A protein and the small-molecule ligand that binds it are described below.
Small molecule (SMILES): CC(=O)N[C@@H]1[C@@H](O)[C@H](O)[C@@H](CO)O[C@H]1O

Sequence of chain 1.K:
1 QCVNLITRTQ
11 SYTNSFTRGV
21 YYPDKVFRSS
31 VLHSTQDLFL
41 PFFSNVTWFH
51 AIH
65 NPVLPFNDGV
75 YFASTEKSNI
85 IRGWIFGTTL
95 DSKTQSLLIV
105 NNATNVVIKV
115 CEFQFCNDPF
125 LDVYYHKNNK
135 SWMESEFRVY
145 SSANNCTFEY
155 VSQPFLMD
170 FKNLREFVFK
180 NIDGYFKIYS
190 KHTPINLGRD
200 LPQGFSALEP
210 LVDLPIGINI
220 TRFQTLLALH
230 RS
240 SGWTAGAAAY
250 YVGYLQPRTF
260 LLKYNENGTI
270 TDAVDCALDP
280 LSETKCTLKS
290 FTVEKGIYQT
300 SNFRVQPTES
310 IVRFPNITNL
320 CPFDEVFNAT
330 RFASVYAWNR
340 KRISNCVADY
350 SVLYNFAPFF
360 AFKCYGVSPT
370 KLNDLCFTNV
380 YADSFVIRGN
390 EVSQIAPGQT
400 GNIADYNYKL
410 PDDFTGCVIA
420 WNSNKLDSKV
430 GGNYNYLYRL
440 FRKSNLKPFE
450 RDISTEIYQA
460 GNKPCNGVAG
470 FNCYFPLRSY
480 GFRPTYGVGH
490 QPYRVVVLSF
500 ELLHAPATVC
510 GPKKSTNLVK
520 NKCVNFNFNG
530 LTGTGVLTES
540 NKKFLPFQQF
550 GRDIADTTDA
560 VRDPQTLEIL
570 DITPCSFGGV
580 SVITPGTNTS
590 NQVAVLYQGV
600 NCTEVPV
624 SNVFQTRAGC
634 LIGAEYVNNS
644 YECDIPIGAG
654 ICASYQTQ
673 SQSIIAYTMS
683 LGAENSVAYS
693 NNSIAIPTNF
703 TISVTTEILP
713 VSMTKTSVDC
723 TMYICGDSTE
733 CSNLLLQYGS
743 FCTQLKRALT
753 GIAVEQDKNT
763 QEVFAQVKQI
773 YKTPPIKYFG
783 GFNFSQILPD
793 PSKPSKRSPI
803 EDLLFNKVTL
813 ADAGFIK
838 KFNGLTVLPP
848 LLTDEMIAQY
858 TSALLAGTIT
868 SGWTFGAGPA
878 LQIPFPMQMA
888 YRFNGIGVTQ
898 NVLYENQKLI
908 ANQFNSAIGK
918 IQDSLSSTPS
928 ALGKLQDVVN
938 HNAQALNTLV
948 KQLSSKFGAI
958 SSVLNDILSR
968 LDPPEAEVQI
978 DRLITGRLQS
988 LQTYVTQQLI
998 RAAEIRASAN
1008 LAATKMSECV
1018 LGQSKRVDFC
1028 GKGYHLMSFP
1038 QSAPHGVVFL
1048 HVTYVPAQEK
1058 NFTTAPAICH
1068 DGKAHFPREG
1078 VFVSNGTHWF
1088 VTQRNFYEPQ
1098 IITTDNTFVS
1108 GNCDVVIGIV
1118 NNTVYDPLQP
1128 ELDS

Sequence of chain 1.A:
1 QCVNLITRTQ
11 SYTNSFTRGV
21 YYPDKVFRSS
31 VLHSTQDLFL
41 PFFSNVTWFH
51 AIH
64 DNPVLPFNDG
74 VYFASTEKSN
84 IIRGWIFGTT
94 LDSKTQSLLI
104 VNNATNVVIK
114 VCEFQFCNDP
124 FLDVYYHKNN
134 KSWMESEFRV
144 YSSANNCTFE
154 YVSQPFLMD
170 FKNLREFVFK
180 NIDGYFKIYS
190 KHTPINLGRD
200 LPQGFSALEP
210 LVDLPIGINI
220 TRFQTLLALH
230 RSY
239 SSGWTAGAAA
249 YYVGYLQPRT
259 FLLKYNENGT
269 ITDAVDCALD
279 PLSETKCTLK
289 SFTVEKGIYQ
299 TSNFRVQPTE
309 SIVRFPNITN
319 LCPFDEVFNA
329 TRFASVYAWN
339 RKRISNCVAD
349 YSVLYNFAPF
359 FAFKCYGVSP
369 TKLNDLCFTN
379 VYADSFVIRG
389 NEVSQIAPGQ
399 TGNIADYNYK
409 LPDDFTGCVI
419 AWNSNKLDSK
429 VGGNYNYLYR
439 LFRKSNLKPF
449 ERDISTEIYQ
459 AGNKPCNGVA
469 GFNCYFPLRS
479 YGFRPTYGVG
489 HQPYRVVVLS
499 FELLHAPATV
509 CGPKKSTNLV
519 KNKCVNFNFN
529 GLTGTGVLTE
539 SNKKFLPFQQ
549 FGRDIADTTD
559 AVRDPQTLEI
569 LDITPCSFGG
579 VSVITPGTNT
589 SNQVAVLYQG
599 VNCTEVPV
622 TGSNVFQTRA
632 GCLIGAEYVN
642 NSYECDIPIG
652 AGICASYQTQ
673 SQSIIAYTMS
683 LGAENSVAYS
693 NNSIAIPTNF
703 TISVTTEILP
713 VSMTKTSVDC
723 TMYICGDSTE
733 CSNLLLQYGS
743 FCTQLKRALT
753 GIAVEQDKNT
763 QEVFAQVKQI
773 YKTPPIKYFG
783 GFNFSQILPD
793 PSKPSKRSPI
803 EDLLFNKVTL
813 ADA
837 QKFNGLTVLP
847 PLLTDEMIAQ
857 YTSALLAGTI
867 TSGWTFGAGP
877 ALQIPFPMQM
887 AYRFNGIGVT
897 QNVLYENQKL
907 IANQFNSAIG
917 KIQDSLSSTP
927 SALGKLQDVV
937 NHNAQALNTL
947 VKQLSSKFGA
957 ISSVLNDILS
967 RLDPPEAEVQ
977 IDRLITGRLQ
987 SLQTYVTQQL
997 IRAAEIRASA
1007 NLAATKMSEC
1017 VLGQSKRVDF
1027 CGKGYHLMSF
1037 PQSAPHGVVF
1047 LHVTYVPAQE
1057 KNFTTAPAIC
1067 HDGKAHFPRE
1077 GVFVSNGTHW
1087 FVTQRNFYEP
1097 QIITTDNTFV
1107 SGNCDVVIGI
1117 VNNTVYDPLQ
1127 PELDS

Binding-site contacts:
Ligand atom C2 contacts residue ASN1058 of chain 1.A at 2.4 Å.
Ligand atom C5 contacts residue ALA690 of chain 1.A at 3.9 Å (hydrophobic).
Ligand atom C8 contacts residue LYS1057 of chain 1.A at 4.0 Å.
Ligand atom C8 contacts residue GLU1056 of chain 1.A at 3.4 Å.
Ligand atom C1 contacts residue ALA690 of chain 1.A at 4.5 Å (hydrophobic).
Ligand atom O5 contacts residue ASN1058 of chain 1.A at 2.3 Å (h-bond).
Ligand atom O4 contacts residue ALA690 of chain 1.A at 4.3 Å.
Ligand atom C1 contacts residue ASN1058 of chain 1.A at 1.4 Å.
Ligand atom C8 contacts residue ASN1058 of chain 1.A at 3.6 Å.
Ligand atom C3 contacts residue ASN1058 of chain 1.A at 3.8 Å.
Ligand atom C4 contacts residue ALA690 of chain 1.A at 4.4 Å (hydrophobic).
Ligand atom C1 contacts residue GLN879 of chain 1.K at 4.3 Å.
Ligand atom C7 contacts residue ASN1058 of chain 1.A at 3.3 Å.
Ligand atom C4 contacts residue ASN1058 of chain 1.A at 4.2 Å.
Ligand atom O7 contacts residue ASN1058 of chain 1.A at 3.9 Å.
Ligand atom C3 contacts residue ALA690 of chain 1.A at 4.4 Å (hydrophobic).
Ligand atom N2 contacts residue ASN1058 of chain 1.A at 2.7 Å (h-bond).
Ligand atom C5 contacts residue ASN1058 of chain 1.A at 3.6 Å.